A small-molecule ligand and the protein it binds are described below.
Small molecule (SMILES): CC(=O)N[C@H]1[C@H](O[C@H]2[C@H](O)[C@@H](NC(C)=O)CO[C@@H]2CO)O[C@H](CO)[C@@H](O)[C@@H]1O

Binding-site contacts:
Ligand atom C4 contacts residue ASN168 of chain 1.B at 4.3 Å.
Ligand atom C8 contacts residue ASN168 of chain 1.B at 4.4 Å.
Ligand atom C3 contacts residue ASN168 of chain 1.B at 3.8 Å.
Ligand atom O7 contacts residue ASN168 of chain 1.B at 3.5 Å (h-bond).
Ligand atom C2 contacts residue GLN587 of chain 1.B at 4.5 Å.
Ligand atom O7 contacts residue THR590 of chain 1.B at 4.0 Å.
Ligand atom C8 contacts residue CYS418 of chain 1.C at 3.7 Å (hydrophobic).
Ligand atom O7 contacts residue GLN587 of chain 1.B at 3.8 Å.
Ligand atom C8 contacts residue THR590 of chain 1.B at 4.5 Å.
Ligand atom C5 contacts residue ASN168 of chain 1.B at 3.7 Å.
Ligand atom C1 contacts residue ASN168 of chain 1.B at 1.4 Å.
Ligand atom C2 contacts residue ASN168 of chain 1.B at 2.5 Å.
Ligand atom N2 contacts residue ASN168 of chain 1.B at 2.9 Å (h-bond).
Ligand atom C7 contacts residue THR590 of chain 1.B at 4.4 Å.
Ligand atom C7 contacts residue ASN168 of chain 1.B at 3.3 Å.
Ligand atom O5 contacts residue ASN168 of chain 1.B at 2.4 Å (h-bond).
Ligand atom O6 contacts residue GLN587 of chain 1.B at 4.4 Å.

Sequence of chain 1.B:
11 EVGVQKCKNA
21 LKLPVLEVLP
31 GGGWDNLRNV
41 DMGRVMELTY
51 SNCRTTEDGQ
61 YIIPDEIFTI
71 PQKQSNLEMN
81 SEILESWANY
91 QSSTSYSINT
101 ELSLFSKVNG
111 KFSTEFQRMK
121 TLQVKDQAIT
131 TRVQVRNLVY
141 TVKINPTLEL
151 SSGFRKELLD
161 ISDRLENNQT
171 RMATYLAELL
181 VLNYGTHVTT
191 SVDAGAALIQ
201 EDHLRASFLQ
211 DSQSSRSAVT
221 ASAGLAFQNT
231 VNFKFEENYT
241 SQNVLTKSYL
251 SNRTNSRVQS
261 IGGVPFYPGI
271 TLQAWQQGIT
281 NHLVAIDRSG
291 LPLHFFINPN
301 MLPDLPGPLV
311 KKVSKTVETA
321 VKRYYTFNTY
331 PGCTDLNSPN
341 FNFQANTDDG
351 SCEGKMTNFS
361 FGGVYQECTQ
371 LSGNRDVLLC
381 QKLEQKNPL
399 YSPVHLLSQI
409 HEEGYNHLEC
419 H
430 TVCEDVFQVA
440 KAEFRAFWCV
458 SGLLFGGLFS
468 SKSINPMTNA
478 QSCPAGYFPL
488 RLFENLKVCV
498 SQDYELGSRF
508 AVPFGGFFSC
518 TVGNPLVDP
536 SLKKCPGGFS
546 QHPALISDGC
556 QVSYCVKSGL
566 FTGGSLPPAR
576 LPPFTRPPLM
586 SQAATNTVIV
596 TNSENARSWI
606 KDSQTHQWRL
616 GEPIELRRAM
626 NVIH

Sequence of chain 1.C:
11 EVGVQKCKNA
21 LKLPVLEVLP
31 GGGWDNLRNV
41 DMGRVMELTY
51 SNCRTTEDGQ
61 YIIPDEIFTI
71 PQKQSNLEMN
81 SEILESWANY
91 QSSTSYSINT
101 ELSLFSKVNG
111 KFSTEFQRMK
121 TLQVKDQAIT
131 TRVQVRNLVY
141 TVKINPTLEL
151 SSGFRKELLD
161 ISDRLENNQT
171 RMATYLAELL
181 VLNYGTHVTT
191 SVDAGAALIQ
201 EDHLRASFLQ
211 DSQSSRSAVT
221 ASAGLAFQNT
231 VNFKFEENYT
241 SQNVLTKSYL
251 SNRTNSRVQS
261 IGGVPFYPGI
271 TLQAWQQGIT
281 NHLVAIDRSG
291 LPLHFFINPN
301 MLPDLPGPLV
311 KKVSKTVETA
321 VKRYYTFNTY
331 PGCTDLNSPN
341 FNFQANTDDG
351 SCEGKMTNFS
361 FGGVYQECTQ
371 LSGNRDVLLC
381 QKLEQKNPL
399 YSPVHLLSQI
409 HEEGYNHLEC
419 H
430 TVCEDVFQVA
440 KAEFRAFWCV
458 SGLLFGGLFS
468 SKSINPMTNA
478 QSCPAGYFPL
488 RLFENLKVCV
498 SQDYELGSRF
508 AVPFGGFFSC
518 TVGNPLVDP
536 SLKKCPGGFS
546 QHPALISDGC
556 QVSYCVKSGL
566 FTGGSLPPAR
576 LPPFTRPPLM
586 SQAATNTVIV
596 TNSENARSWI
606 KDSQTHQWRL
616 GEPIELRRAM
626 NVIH